This protein binds this small molecule.
Small molecule (SMILES): Nc1nc2c(ncn2[C@@H]2O[C@H](CO[P](=O)(O)O[P](=O)(O)NP(=O)(O)O)[C@@H](O)[C@H]2O)c(=O)[nH]1

Sequence of chain 1.G:
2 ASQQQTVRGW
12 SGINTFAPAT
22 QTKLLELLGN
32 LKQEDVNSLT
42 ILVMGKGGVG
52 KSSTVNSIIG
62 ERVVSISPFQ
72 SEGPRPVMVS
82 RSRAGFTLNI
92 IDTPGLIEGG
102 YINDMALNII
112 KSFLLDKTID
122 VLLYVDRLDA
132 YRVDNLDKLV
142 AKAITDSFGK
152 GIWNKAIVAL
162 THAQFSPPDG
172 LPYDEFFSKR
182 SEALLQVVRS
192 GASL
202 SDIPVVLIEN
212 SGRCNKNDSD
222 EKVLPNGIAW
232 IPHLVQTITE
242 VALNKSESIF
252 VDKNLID

Sequence of chain 1.H:
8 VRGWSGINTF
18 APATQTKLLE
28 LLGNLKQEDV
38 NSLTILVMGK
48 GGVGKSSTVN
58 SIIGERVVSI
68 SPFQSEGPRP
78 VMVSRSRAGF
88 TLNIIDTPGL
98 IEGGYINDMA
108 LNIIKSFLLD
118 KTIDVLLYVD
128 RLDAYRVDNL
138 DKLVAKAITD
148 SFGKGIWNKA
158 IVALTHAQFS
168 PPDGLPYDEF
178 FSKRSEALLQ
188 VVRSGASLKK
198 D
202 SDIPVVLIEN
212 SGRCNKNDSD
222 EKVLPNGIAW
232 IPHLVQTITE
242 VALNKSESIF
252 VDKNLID

Binding-site contacts:
Ligand atom O6 contacts residue ASN211 of chain 1.G at 2.6 Å (h-bond).
Ligand atom O3G contacts residue GLY48 of chain 1.G at 3.4 Å.
Ligand atom N3B contacts residue GLY49 of chain 1.G at 3.1 Å (h-bond).
Ligand atom N7 contacts residue ASN211 of chain 1.G at 3.0 Å (h-bond).
Ligand atom O1G contacts residue ARG133 of chain 1.H at 2.6 Å (salt-bridge).
Ligand atom O1B contacts residue GLY51 of chain 1.G at 3.0 Å (h-bond).
Ligand atom O3A contacts residue GLY51 of chain 1.G at 2.9 Å (h-bond).
Ligand atom O2B contacts residue MG1 of chain 1.AA at 2.0 Å.
Ligand atom O2B contacts residue LYS52 of chain 1.G at 3.4 Å (salt-bridge).
Ligand atom O3' contacts residue PRO169 of chain 1.H at 3.5 Å.
Ligand atom PB contacts residue LYS52 of chain 1.G at 3.2 Å.
Ligand atom C5 contacts residue HIS163 of chain 1.G at 3.4 Å.
Ligand atom N1 contacts residue GLU210 of chain 1.G at 2.6 Å (salt-bridge).
Ligand atom C4 contacts residue HIS163 of chain 1.G at 3.1 Å.
Ligand atom O1A contacts residue GLY51 of chain 1.G at 3.3 Å.
Ligand atom O6 contacts residue GLU210 of chain 1.G at 3.1 Å (salt-bridge).
Ligand atom PG contacts residue MG1 of chain 1.AA at 3.3 Å.
Ligand atom C8 contacts residue SER54 of chain 1.G at 3.2 Å.
Ligand atom O2G contacts residue MG1 of chain 1.AA at 2.0 Å.
Ligand atom O3G contacts residue LYS52 of chain 1.G at 2.5 Å (salt-bridge).
Ligand atom N3B contacts residue ARG133 of chain 1.H at 3.1 Å (salt-bridge).
Ligand atom O1B contacts residue VAL50 of chain 1.G at 3.1 Å (h-bond).
Ligand atom C6 contacts residue GLU210 of chain 1.G at 3.2 Å.
Ligand atom C3' contacts residue ASP170 of chain 1.H at 3.4 Å.
Ligand atom O2B contacts residue SER53 of chain 1.G at 2.8 Å (h-bond).
Ligand atom N3 contacts residue HIS163 of chain 1.G at 3.2 Å (h-bond).
Ligand atom O3' contacts residue ASP170 of chain 1.H at 2.8 Å (salt-bridge).
Ligand atom O6 contacts residue HIS163 of chain 1.G at 3.1 Å (h-bond).
Ligand atom O3G contacts residue GLY96 of chain 1.G at 3.3 Å (h-bond).
Ligand atom O4' contacts residue TYR132 of chain 1.H at 3.3 Å.
Ligand atom N9 contacts residue HIS163 of chain 1.G at 3.5 Å (h-bond).
Ligand atom O3G contacts residue GLY49 of chain 1.G at 3.3 Å (h-bond).
Ligand atom O2' contacts residue ASP170 of chain 1.H at 2.7 Å (salt-bridge).
Ligand atom O5' contacts residue SER54 of chain 1.G at 3.4 Å (h-bond).
Ligand atom C2 contacts residue HIS163 of chain 1.G at 3.3 Å.
Ligand atom C6 contacts residue ASN211 of chain 1.G at 3.4 Å.
Ligand atom O1A contacts residue SER54 of chain 1.G at 2.5 Å (h-bond).
Ligand atom O1B contacts residue LYS52 of chain 1.G at 2.1 Å (salt-bridge).
Ligand atom PB contacts residue MG1 of chain 1.AA at 3.2 Å.
Ligand atom O2A contacts residue SER68 of chain 1.G at 2.9 Å (h-bond).